The protein below binds the small molecule below.
Small molecule (SMILES): COc1ccc([C@@H]2N[C@@H](C)[C@@H](O)[C@H]2O)cc1

Sequence of chain 1.A:
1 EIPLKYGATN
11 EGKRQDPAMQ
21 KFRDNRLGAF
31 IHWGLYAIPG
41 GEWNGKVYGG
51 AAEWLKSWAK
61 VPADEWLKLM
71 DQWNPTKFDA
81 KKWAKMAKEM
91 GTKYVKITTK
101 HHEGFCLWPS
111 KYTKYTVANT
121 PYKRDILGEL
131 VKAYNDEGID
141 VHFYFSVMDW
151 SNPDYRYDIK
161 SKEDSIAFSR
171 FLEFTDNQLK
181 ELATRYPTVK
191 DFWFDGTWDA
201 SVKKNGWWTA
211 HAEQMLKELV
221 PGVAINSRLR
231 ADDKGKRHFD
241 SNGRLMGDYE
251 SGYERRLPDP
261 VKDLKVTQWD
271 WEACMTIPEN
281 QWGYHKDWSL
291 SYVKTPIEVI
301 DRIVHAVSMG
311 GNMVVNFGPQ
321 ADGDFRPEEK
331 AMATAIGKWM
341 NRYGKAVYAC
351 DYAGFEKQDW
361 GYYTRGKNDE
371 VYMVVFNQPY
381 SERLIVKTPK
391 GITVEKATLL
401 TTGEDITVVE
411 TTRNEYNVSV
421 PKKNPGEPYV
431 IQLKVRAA

Binding-site contacts:
Ligand atom CAF contacts residue HIS32 of chain 1.A at 4.1 Å.
Ligand atom NAD contacts residue ASP195 of chain 1.A at 2.8 Å (salt-bridge).
Ligand atom CAE contacts residue TRP282 of chain 1.A at 3.6 Å (hydrophobic).
Ligand atom CAI contacts residue TRP54 of chain 1.A at 4.0 Å (hydrophobic).
Ligand atom OAG contacts residue TRP54 of chain 1.A at 3.2 Å (h-bond).
Ligand atom CAJ contacts residue TRP54 of chain 1.A at 3.6 Å (hydrophobic).
Ligand atom CAB contacts residue TRP54 of chain 1.A at 4.2 Å (hydrophobic).
Ligand atom OAH contacts residue ASP195 of chain 1.A at 3.2 Å (salt-bridge).
Ligand atom CAC contacts residue HIS102 of chain 1.A at 4.2 Å.
Ligand atom CAB contacts residue TRP282 of chain 1.A at 3.8 Å (hydrophobic).
Ligand atom CAL contacts residue IMD1 of chain 1.H at 4.1 Å.
Ligand atom CAA contacts residue HIS32 of chain 1.A at 3.3 Å.
Ligand atom CAJ contacts residue HIS102 of chain 1.A at 3.8 Å.
Ligand atom OAH contacts residue TYR144 of chain 1.A at 3.4 Å (h-bond).
Ligand atom CAK contacts residue TRP198 of chain 1.A at 3.4 Å (hydrophobic).
Ligand atom CAC contacts residue ASP195 of chain 1.A at 3.3 Å.
Ligand atom CAF contacts residue TRP282 of chain 1.A at 3.7 Å (hydrophobic).
Ligand atom CAF contacts residue GLU254 of chain 1.A at 3.9 Å.
Ligand atom CAK contacts residue TRP54 of chain 1.A at 3.5 Å (hydrophobic).
Ligand atom CAE contacts residue ASP195 of chain 1.A at 3.8 Å.
Ligand atom CAC contacts residue TRP54 of chain 1.A at 4.3 Å (hydrophobic).
Ligand atom CAF contacts residue ASP195 of chain 1.A at 4.1 Å.
Ligand atom CAF contacts residue TRP193 of chain 1.A at 3.7 Å (hydrophobic).
Ligand atom CAI contacts residue ASP195 of chain 1.A at 4.2 Å.
Ligand atom OAG contacts residue GLU53 of chain 1.A at 2.6 Å (salt-bridge).
Ligand atom CAA contacts residue HIS101 of chain 1.A at 3.7 Å.
Ligand atom CAA contacts residue ASP195 of chain 1.A at 3.9 Å.
Ligand atom OAH contacts residue HIS101 of chain 1.A at 2.7 Å (h-bond).
Ligand atom CAB contacts residue ASP195 of chain 1.A at 4.3 Å.
Ligand atom OAG contacts residue HIS101 of chain 1.A at 3.4 Å.
Ligand atom CAB contacts residue HIS101 of chain 1.A at 4.0 Å.
Ligand atom CAA contacts residue TRP282 of chain 1.A at 3.8 Å (hydrophobic).
Ligand atom CAJ contacts residue TRP198 of chain 1.A at 3.4 Å (hydrophobic).
Ligand atom OAG contacts residue TRP282 of chain 1.A at 4.2 Å.
Ligand atom OAH contacts residue HIS32 of chain 1.A at 2.8 Å (h-bond).
Ligand atom OAO contacts residue IMD1 of chain 1.H at 3.4 Å.
Ligand atom CAB contacts residue GLU53 of chain 1.A at 3.4 Å.
Ligand atom CAA contacts residue GLU53 of chain 1.A at 4.1 Å.
Ligand atom CAK contacts residue IMD1 of chain 1.H at 4.1 Å.
Ligand atom CAP contacts residue IMD1 of chain 1.H at 3.9 Å.